Sequence of chain 1.C:
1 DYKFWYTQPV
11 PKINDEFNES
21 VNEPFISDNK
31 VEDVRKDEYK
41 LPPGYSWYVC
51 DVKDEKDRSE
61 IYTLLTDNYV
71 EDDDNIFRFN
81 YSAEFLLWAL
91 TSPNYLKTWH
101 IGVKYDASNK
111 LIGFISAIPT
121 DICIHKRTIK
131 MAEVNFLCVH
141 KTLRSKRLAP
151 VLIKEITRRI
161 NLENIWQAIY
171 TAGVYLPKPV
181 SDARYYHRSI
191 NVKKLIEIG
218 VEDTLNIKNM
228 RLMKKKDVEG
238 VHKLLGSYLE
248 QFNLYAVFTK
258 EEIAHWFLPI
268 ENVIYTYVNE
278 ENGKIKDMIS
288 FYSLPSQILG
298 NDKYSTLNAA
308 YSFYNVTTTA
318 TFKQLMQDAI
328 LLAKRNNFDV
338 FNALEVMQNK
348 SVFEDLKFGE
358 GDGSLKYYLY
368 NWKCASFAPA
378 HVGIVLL

The protein below binds the small molecule below.
Small molecule (SMILES): CCCCc1c(C)nc2ccc(OC)cc2c1SCCC#N

Binding-site contacts:
Ligand atom C5 contacts residue SER293 of chain 1.C at 3.5 Å.
Ligand atom C17 contacts residue HIS187 of chain 1.C at 3.8 Å.
Ligand atom O contacts residue VAL70 of chain 1.C at 3.3 Å.
Ligand atom C17 contacts residue TYR308 of chain 1.C at 3.6 Å (hydrophobic).
Ligand atom C2 contacts residue PHE77 of chain 1.C at 3.8 Å (hydrophobic).
Ligand atom N1 contacts residue ASN339 of chain 1.C at 3.2 Å.
Ligand atom C12 contacts residue ASP72 of chain 1.C at 3.9 Å.
Ligand atom C2 contacts residue HIS187 of chain 1.C at 3.9 Å.
Ligand atom C10 contacts residue ASP72 of chain 1.C at 3.5 Å.
Ligand atom C8 contacts residue PHE79 of chain 1.C at 3.5 Å (hydrophobic).
Ligand atom C9 contacts residue ASP72 of chain 1.C at 3.6 Å.
Ligand atom C8 contacts residue PHE77 of chain 1.C at 3.4 Å (hydrophobic).
Ligand atom C15 contacts residue TYR185 of chain 1.C at 3.4 Å (hydrophobic).
Ligand atom C9 contacts residue VAL70 of chain 1.C at 3.6 Å (hydrophobic).
Ligand atom N1 contacts residue HIS187 of chain 1.C at 3.1 Å (h-bond).
Ligand atom C7 contacts residue PHE79 of chain 1.C at 3.4 Å (hydrophobic).
Ligand atom N contacts residue PHE77 of chain 1.C at 3.4 Å.
Ligand atom N contacts residue SER293 of chain 1.C at 2.7 Å (h-bond).
Ligand atom C7 contacts residue SER293 of chain 1.C at 3.6 Å.
Ligand atom C5 contacts residue PHE77 of chain 1.C at 3.7 Å (hydrophobic).
Ligand atom C7 contacts residue PHE77 of chain 1.C at 3.6 Å (hydrophobic).
Ligand atom S contacts residue TYR185 of chain 1.C at 3.4 Å.
Ligand atom C10 contacts residue GLU71 of chain 1.C at 3.9 Å.
Ligand atom C8 contacts residue SER293 of chain 1.C at 3.6 Å.
Ligand atom C11 contacts residue ASP72 of chain 1.C at 3.5 Å.
Ligand atom C9 contacts residue PHE79 of chain 1.C at 3.7 Å (hydrophobic).
Ligand atom C16 contacts residue TYR308 of chain 1.C at 3.6 Å (hydrophobic).
Ligand atom C1 contacts residue HIS187 of chain 1.C at 3.5 Å.
Ligand atom C12 contacts residue PHE79 of chain 1.C at 3.7 Å (hydrophobic).
Ligand atom C11 contacts residue GLU71 of chain 1.C at 3.6 Å.
Ligand atom C13 contacts residue PHE79 of chain 1.C at 3.8 Å (hydrophobic).
Ligand atom C11 contacts residue VAL70 of chain 1.C at 3.9 Å (hydrophobic).
Ligand atom C6 contacts residue SER293 of chain 1.C at 3.4 Å.
Ligand atom C6 contacts residue LEU304 of chain 1.C at 3.6 Å (hydrophobic).
Ligand atom C16 contacts residue PHE79 of chain 1.C at 3.8 Å (hydrophobic).
Ligand atom C3 contacts residue HIS187 of chain 1.C at 3.9 Å.
Ligand atom O contacts residue GLU71 of chain 1.C at 3.3 Å (salt-bridge).
Ligand atom N1 contacts residue TYR308 of chain 1.C at 3.9 Å.
Ligand atom O contacts residue ASP72 of chain 1.C at 3.3 Å (salt-bridge).
Ligand atom C10 contacts residue PHE79 of chain 1.C at 3.6 Å (hydrophobic).